Sequence of chain 16.C:
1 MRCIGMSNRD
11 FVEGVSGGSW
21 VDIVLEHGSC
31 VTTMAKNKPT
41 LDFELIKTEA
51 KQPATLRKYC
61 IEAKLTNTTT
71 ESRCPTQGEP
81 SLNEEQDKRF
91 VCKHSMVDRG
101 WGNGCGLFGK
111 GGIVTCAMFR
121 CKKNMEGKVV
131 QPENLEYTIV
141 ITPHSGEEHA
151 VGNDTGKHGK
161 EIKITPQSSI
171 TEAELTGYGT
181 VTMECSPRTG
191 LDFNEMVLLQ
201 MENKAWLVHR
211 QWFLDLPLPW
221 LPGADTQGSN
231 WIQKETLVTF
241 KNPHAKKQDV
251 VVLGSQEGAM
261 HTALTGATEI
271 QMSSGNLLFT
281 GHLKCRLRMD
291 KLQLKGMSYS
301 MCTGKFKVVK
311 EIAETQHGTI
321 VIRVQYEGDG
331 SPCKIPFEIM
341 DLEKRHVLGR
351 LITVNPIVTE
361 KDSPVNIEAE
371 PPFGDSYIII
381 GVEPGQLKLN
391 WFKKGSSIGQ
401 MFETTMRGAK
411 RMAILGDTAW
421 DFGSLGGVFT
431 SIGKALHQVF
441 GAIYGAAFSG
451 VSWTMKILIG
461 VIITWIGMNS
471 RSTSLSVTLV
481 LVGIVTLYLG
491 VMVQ

Sequence of chain 18.E:
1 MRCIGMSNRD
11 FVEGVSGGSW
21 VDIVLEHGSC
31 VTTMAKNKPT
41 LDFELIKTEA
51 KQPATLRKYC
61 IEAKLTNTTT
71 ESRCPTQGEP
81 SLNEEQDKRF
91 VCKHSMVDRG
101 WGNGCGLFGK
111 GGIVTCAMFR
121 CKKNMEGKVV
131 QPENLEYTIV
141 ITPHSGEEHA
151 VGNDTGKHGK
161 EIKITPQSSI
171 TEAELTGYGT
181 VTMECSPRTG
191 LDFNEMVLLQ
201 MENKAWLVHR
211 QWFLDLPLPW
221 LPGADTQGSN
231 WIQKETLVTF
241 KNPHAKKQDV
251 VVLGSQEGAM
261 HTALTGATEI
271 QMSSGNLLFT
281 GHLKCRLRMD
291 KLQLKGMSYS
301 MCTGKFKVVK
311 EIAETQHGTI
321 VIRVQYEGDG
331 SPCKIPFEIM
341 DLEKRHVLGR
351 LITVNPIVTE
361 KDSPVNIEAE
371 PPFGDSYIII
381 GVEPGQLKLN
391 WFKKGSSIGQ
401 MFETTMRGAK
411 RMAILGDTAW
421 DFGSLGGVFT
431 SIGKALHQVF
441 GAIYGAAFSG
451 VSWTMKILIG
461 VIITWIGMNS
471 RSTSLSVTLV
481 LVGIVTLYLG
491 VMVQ

Binding-site contacts:
Ligand atom O7 contacts residue PHE90 of chain 16.C at 4.4 Å.
Ligand atom O7 contacts residue SER300 of chain 18.E at 4.3 Å.
Ligand atom C7 contacts residue ASN67 of chain 16.C at 3.3 Å.
Ligand atom N2 contacts residue MET118 of chain 16.C at 3.6 Å.
Ligand atom N2 contacts residue SER300 of chain 18.E at 3.9 Å.
Ligand atom N2 contacts residue ASN67 of chain 16.C at 2.9 Å (h-bond).
Ligand atom C8 contacts residue PHE90 of chain 16.C at 3.7 Å (hydrophobic).
Ligand atom C1 contacts residue ASN67 of chain 16.C at 1.4 Å.
Ligand atom C8 contacts residue MET118 of chain 16.C at 3.8 Å (hydrophobic).
Ligand atom C7 contacts residue PHE90 of chain 16.C at 4.2 Å (hydrophobic).
Ligand atom O7 contacts residue ASN67 of chain 16.C at 3.3 Å (h-bond).
Ligand atom C1 contacts residue MET118 of chain 16.C at 4.1 Å (hydrophobic).
Ligand atom C2 contacts residue MET118 of chain 16.C at 4.5 Å (hydrophobic).
Ligand atom C5 contacts residue ASN67 of chain 16.C at 3.7 Å.
Ligand atom C8 contacts residue SER300 of chain 18.E at 1.9 Å.
Ligand atom C4 contacts residue ASN67 of chain 16.C at 4.2 Å.
Ligand atom C3 contacts residue ASN67 of chain 16.C at 3.8 Å.
Ligand atom C8 contacts residue ARG89 of chain 16.C at 3.3 Å.
Ligand atom O5 contacts residue ASN67 of chain 16.C at 2.4 Å (h-bond).
Ligand atom C8 contacts residue ASN67 of chain 16.C at 4.4 Å.
Ligand atom C7 contacts residue SER300 of chain 18.E at 3.4 Å.
Ligand atom C2 contacts residue ASN67 of chain 16.C at 2.5 Å.
Ligand atom C7 contacts residue MET118 of chain 16.C at 4.0 Å (hydrophobic).

The protein below binds the small molecule below.
Small molecule (SMILES): CC(=O)N[C@@H]1[C@@H](O)[C@H](O)[C@@H](CO)O[C@H]1O